The protein below binds the small molecule below.
Small molecule (SMILES): NC(=[NH2+])c1ccc2[nH]c(-c3ccccc3[O-])nc2c1

Sequence of chain 1.B:
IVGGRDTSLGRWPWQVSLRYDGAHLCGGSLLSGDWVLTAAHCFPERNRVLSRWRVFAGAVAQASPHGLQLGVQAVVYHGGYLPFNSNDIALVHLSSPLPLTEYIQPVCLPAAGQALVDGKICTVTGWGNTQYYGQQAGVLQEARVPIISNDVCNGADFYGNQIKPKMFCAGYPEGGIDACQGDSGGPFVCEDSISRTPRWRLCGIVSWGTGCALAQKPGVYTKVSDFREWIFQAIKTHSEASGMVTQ

Binding-site contacts:
Ligand atom C6' contacts residue HIS41 of chain 1.B at 3.5 Å.
Ligand atom N1 contacts residue CYS219 of chain 1.B at 3.8 Å.
Ligand atom C1 contacts residue ALA186 of chain 1.B at 3.9 Å (hydrophobic).
Ligand atom C7 contacts residue ALA186 of chain 1.B at 3.3 Å (hydrophobic).
Ligand atom O6' contacts residue SER191 of chain 1.B at 2.2 Å (h-bond).
Ligand atom C3 contacts residue VAL213 of chain 1.B at 3.5 Å (hydrophobic).
Ligand atom C1 contacts residue CYS187 of chain 1.B at 3.8 Å (hydrophobic).
Ligand atom C3 contacts residue CYS187 of chain 1.B at 3.5 Å (hydrophobic).
Ligand atom C2 contacts residue ALA186 of chain 1.B at 4.0 Å (hydrophobic).
Ligand atom N3 contacts residue SER191 of chain 1.B at 2.5 Å (h-bond).
Ligand atom C5 contacts residue CYS187 of chain 1.B at 3.9 Å (hydrophobic).
Ligand atom C6' contacts residue SER191 of chain 1.B at 3.5 Å.
Ligand atom N2 contacts residue ALA186 of chain 1.B at 3.4 Å (h-bond).
Ligand atom C5 contacts residue GLN188 of chain 1.B at 3.8 Å.
Ligand atom N2 contacts residue ASP185 of chain 1.B at 3.0 Å (salt-bridge).
Ligand atom C7 contacts residue GLY216 of chain 1.B at 3.9 Å.
Ligand atom N2 contacts residue TRP215 of chain 1.B at 3.6 Å (h-bond).
Ligand atom N3 contacts residue GLN188 of chain 1.B at 3.9 Å.
Ligand atom C7 contacts residue TRP215 of chain 1.B at 3.9 Å (hydrophobic).
Ligand atom C7 contacts residue ASP185 of chain 1.B at 3.9 Å.
Ligand atom C2 contacts residue VAL213 of chain 1.B at 3.7 Å (hydrophobic).
Ligand atom C1' contacts residue GLN188 of chain 1.B at 3.9 Å.
Ligand atom C4 contacts residue SER191 of chain 1.B at 3.1 Å.
Ligand atom C5' contacts residue HIS41 of chain 1.B at 3.8 Å.
Ligand atom C3 contacts residue SER191 of chain 1.B at 3.3 Å.
Ligand atom C1 contacts residue TRP215 of chain 1.B at 3.9 Å (hydrophobic).
Ligand atom O6' contacts residue HIS41 of chain 1.B at 2.7 Å (h-bond).
Ligand atom C4 contacts residue CYS187 of chain 1.B at 3.7 Å (hydrophobic).
Ligand atom C8 contacts residue SER191 of chain 1.B at 3.6 Å.
Ligand atom C6 contacts residue GLY216 of chain 1.B at 3.9 Å.
Ligand atom N1 contacts residue ALA186 of chain 1.B at 3.3 Å (h-bond).
Ligand atom C1 contacts residue GLY216 of chain 1.B at 3.9 Å.
Ligand atom N4 contacts residue GLN188 of chain 1.B at 3.9 Å.
Ligand atom C2 contacts residue CYS187 of chain 1.B at 3.8 Å (hydrophobic).
Ligand atom N1 contacts residue GLY216 of chain 1.B at 3.8 Å.
Ligand atom C2' contacts residue GLN188 of chain 1.B at 3.6 Å.
Ligand atom N1 contacts residue GLY218 of chain 1.B at 2.8 Å (h-bond).
Ligand atom N2 contacts residue GLY226 of chain 1.B at 3.4 Å.
Ligand atom C8 contacts residue GLN188 of chain 1.B at 3.8 Å.
Ligand atom N1 contacts residue ASP185 of chain 1.B at 3.3 Å (salt-bridge).